Sequence of chain 6.E:
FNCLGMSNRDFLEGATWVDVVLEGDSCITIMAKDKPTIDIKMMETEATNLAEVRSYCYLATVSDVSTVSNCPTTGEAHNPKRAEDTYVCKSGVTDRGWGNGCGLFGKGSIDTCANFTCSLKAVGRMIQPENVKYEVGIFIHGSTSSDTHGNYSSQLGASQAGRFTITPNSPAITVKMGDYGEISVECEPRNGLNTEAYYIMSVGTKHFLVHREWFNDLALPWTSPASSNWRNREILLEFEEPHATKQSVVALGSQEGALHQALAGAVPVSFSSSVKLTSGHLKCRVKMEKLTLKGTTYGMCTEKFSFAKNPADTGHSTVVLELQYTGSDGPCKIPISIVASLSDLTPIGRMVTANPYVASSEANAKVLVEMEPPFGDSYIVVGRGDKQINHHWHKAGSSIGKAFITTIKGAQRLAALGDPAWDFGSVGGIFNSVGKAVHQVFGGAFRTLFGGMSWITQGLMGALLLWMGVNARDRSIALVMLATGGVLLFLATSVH

Binding-site contacts:
Ligand atom C5 contacts residue ASN154 of chain 6.E at 3.6 Å.
Ligand atom C8 contacts residue ASN154 of chain 6.E at 3.7 Å.
Ligand atom O7 contacts residue ASN154 of chain 6.E at 3.5 Å (h-bond).
Ligand atom O5 contacts residue ASN154 of chain 6.E at 2.4 Å (h-bond).
Ligand atom C1 contacts residue SER156 of chain 6.E at 4.0 Å.
Ligand atom C7 contacts residue ASN154 of chain 6.E at 3.3 Å.
Ligand atom C3 contacts residue ASN154 of chain 6.E at 3.8 Å.
Ligand atom O5 contacts residue SER157 of chain 6.E at 4.0 Å.
Ligand atom C1 contacts residue ASN154 of chain 6.E at 1.4 Å.
Ligand atom N2 contacts residue ASN154 of chain 6.E at 2.8 Å (h-bond).
Ligand atom O6 contacts residue SER157 of chain 6.E at 4.2 Å.
Ligand atom C2 contacts residue ASN154 of chain 6.E at 2.5 Å.
Ligand atom C4 contacts residue ASN154 of chain 6.E at 4.2 Å.
Ligand atom C1 contacts residue SER157 of chain 6.E at 4.3 Å.

The protein below binds the small molecule below.
Small molecule (SMILES): CC(=O)N[C@@H]1[C@@H](O)[C@H](O)[C@@H](CO)O[C@H]1O